Binding-site contacts:
Ligand atom CA contacts residue TRQ62 of chain 1.A at 2.5 Å.
Ligand atom CG contacts residue VAL111 of chain 1.A at 4.0 Å (hydrophobic).
Ligand atom CA contacts residue ASP81 of chain 1.A at 3.4 Å.
Ligand atom N contacts residue THR125 of chain 1.A at 3.2 Å (h-bond).
Ligand atom CD1 contacts residue ASN109 of chain 1.A at 3.7 Å.
Ligand atom CG contacts residue ASP37 of chain 1.A at 3.9 Å.
Ligand atom CZ3 contacts residue LEU28 of chain 1.D at 3.5 Å (hydrophobic).
Ligand atom N contacts residue ASP37 of chain 1.A at 2.9 Å (salt-bridge).
Ligand atom CA contacts residue VAL111 of chain 1.A at 3.5 Å (hydrophobic).
Ligand atom O1 contacts residue VAL111 of chain 1.A at 3.6 Å (h-bond).
Ligand atom CZ2 contacts residue LEU107 of chain 1.D at 3.9 Å (hydrophobic).
Ligand atom CH2 contacts residue ASN52 of chain 1.D at 4.0 Å.
Ligand atom O1 contacts residue ASN112 of chain 1.A at 3.6 Å.
Ligand atom O1 contacts residue TRQ62 of chain 1.A at 3.1 Å.
Ligand atom NE1 contacts residue ASP110 of chain 1.A at 3.9 Å.
Ligand atom CA contacts residue PHE122 of chain 1.A at 3.9 Å (hydrophobic).
Ligand atom CD1 contacts residue ASP37 of chain 1.A at 3.2 Å.
Ligand atom CH2 contacts residue GLN105 of chain 1.D at 4.0 Å.
Ligand atom N contacts residue PHE122 of chain 1.A at 4.0 Å.
Ligand atom CB contacts residue ASP37 of chain 1.A at 3.1 Å.
Ligand atom CG contacts residue PHE25 of chain 1.D at 3.9 Å (hydrophobic).
Ligand atom N contacts residue ASP81 of chain 1.A at 3.2 Å (salt-bridge).
Ligand atom CB contacts residue PHE122 of chain 1.A at 3.5 Å (hydrophobic).
Ligand atom O1 contacts residue TRP113 of chain 1.A at 3.1 Å (h-bond).
Ligand atom NE1 contacts residue PHE25 of chain 1.D at 4.0 Å.
Ligand atom CZ3 contacts residue ASN112 of chain 1.A at 3.5 Å.
Ligand atom CA contacts residue ASP37 of chain 1.A at 3.5 Å.
Ligand atom O1 contacts residue ASP81 of chain 1.A at 2.3 Å (salt-bridge).
Ligand atom CZ2 contacts residue GLY106 of chain 1.D at 3.5 Å.
Ligand atom CD2 contacts residue PHE25 of chain 1.D at 3.7 Å (hydrophobic).
Ligand atom N contacts residue TRQ62 of chain 1.A at 1.5 Å.
Ligand atom CE2 contacts residue PHE25 of chain 1.D at 3.8 Å (hydrophobic).
Ligand atom CH2 contacts residue GLY106 of chain 1.D at 3.8 Å.
Ligand atom CB contacts residue TRQ62 of chain 1.A at 3.8 Å.
Ligand atom CD1 contacts residue PHE25 of chain 1.D at 4.0 Å (hydrophobic).
Ligand atom CH2 contacts residue LEU28 of chain 1.D at 3.8 Å (hydrophobic).
Ligand atom O1 contacts residue PHE122 of chain 1.A at 3.6 Å.
Ligand atom NE1 contacts residue LEU107 of chain 1.D at 3.7 Å.
Ligand atom CE3 contacts residue ASN112 of chain 1.A at 3.6 Å.
Ligand atom NE1 contacts residue ASP37 of chain 1.A at 3.6 Å (salt-bridge).

Sequence of chain 1.A:
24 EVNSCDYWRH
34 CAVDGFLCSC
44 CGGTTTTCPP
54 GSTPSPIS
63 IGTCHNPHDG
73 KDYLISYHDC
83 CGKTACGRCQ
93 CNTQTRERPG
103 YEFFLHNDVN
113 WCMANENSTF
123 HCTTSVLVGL

Sequence of chain 1.D:
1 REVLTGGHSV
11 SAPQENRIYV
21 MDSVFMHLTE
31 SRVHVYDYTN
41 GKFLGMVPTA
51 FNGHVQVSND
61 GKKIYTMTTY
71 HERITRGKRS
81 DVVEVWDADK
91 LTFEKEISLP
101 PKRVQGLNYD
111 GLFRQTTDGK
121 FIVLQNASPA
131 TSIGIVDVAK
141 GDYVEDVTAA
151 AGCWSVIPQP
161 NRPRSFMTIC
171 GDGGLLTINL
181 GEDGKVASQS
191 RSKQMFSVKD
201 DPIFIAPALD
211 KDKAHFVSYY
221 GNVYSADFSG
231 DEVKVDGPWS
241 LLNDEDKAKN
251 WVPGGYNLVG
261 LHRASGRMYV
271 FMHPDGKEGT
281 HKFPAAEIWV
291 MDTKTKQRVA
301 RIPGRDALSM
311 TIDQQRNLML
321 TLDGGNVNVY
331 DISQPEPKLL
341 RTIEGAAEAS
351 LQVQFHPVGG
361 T

The protein below binds the small molecule below.
Small molecule (SMILES): N[C@@H](O)Cc1c[nH]c2ccccc12